Binding-site contacts:
Ligand atom O5' contacts residue ARG50 of chain 1.D at 3.3 Å (salt-bridge).
Ligand atom O1A contacts residue VAL55 of chain 1.D at 4.0 Å.
Ligand atom N9 contacts residue ARG50 of chain 1.D at 3.7 Å.
Ligand atom C2 contacts residue ARG50 of chain 1.D at 3.7 Å.
Ligand atom O2A contacts residue ARG50 of chain 1.D at 2.7 Å (salt-bridge).
Ligand atom C5' contacts residue ARG50 of chain 1.D at 3.9 Å.
Ligand atom O4' contacts residue ARG50 of chain 1.D at 3.6 Å (salt-bridge).
Ligand atom O3A contacts residue MG1 of chain 1.S at 3.0 Å.
Ligand atom N3 contacts residue ARG50 of chain 1.D at 3.4 Å (salt-bridge).
Ligand atom N1 contacts residue ILE337 of chain 1.C at 3.7 Å.
Ligand atom O4' contacts residue ASP58 of chain 1.D at 3.9 Å.
Ligand atom N3 contacts residue ASP58 of chain 1.D at 3.9 Å.
Ligand atom N1 contacts residue ARG50 of chain 1.D at 3.8 Å.
Ligand atom O1A contacts residue ARG59 of chain 1.D at 2.9 Å (salt-bridge).
Ligand atom O2B contacts residue ALA330 of chain 1.C at 3.8 Å.
Ligand atom N7 contacts residue GLY334 of chain 1.C at 3.7 Å.
Ligand atom PB contacts residue MG1 of chain 1.S at 3.2 Å.
Ligand atom C1' contacts residue PHE62 of chain 1.D at 3.8 Å (hydrophobic).
Ligand atom O3B contacts residue MG1 of chain 1.S at 3.0 Å.
Ligand atom O2G contacts residue ARG59 of chain 1.D at 3.7 Å.
Ligand atom N1 contacts residue SER100 of chain 1.C at 3.1 Å (h-bond).
Ligand atom PA contacts residue ARG50 of chain 1.D at 3.8 Å.
Ligand atom C4 contacts residue ARG50 of chain 1.D at 3.3 Å.
Ligand atom N3 contacts residue VAL96 of chain 1.C at 3.8 Å.
Ligand atom C3' contacts residue ALA330 of chain 1.C at 3.8 Å (hydrophobic).
Ligand atom PG contacts residue MG1 of chain 1.S at 3.2 Å.
Ligand atom C8 contacts residue ALA330 of chain 1.C at 3.9 Å (hydrophobic).
Ligand atom C2 contacts residue ASP58 of chain 1.D at 3.9 Å.
Ligand atom O2A contacts residue MG1 of chain 1.S at 2.8 Å.
Ligand atom C6 contacts residue ARG50 of chain 1.D at 3.8 Å.
Ligand atom O3' contacts residue ARG329 of chain 1.C at 3.1 Å (salt-bridge).
Ligand atom O4' contacts residue PHE62 of chain 1.D at 3.9 Å.
Ligand atom O1B contacts residue ALA330 of chain 1.C at 3.8 Å.
Ligand atom C5 contacts residue ARG50 of chain 1.D at 3.6 Å.
Ligand atom O1G contacts residue MG1 of chain 1.S at 2.2 Å.
Ligand atom O2B contacts residue MG1 of chain 1.S at 2.8 Å.
Ligand atom O3' contacts residue ALA330 of chain 1.C at 3.4 Å.
Ligand atom C6 contacts residue ILE337 of chain 1.C at 3.7 Å (hydrophobic).
Ligand atom C2 contacts residue SER100 of chain 1.C at 3.6 Å.
Ligand atom PA contacts residue MG1 of chain 1.S at 3.6 Å.

Sequence of chain 1.D:
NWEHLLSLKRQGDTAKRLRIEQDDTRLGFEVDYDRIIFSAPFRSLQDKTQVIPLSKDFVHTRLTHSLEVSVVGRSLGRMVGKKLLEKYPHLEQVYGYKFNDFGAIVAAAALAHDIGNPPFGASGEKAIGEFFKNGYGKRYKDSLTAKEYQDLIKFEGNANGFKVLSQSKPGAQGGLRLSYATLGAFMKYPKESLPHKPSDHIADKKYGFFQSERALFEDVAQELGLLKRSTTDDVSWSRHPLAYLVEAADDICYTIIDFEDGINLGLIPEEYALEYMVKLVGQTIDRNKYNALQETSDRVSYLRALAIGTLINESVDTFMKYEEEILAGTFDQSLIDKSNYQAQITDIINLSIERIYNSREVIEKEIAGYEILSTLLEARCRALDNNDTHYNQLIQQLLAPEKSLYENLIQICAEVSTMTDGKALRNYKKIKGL

Sequence of chain 1.C:
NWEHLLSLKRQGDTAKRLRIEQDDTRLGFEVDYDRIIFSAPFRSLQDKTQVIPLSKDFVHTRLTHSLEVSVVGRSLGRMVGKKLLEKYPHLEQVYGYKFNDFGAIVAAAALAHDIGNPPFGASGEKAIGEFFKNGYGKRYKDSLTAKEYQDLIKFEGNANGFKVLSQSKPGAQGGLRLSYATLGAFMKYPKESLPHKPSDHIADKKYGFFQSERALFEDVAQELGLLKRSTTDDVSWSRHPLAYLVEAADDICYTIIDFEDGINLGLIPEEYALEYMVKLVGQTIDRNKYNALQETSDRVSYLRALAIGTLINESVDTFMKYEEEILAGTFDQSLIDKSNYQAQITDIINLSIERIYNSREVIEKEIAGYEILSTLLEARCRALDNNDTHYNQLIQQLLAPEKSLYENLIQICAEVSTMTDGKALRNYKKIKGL

The protein below binds the small molecule below.
Small molecule (SMILES): Nc1ncnc2c1ncn2[C@H]1C[C@H](O)[C@@H](CO[P](=O)(O)O[P](=O)(O)OP(=O)(O)O)O1